The protein below binds the small molecule below.
Small molecule (SMILES): CC(=O)N[C@@H]1[C@@H](O)[C@H](O)[C@@H](CO)O[C@H]1O

Binding-site contacts:
Ligand atom C1 contacts residue THR318 of chain 1.A at 3.4 Å.
Ligand atom N2 contacts residue ASN38 of chain 1.A at 2.7 Å (h-bond).
Ligand atom O5 contacts residue ASN38 of chain 1.A at 2.4 Å (h-bond).
Ligand atom C1 contacts residue ALA39 of chain 1.A at 4.3 Å (hydrophobic).
Ligand atom C4 contacts residue ASN38 of chain 1.A at 4.3 Å.
Ligand atom O5 contacts residue THR318 of chain 1.A at 3.4 Å (h-bond).
Ligand atom C1 contacts residue ASN38 of chain 1.A at 1.5 Å.
Ligand atom C7 contacts residue ASN38 of chain 1.A at 3.8 Å.
Ligand atom C5 contacts residue ASN38 of chain 1.A at 3.7 Å.
Ligand atom O7 contacts residue ASN38 of chain 1.A at 4.4 Å.
Ligand atom C2 contacts residue ASN38 of chain 1.A at 2.5 Å.
Ligand atom C3 contacts residue ASN38 of chain 1.A at 3.8 Å.
Ligand atom O6 contacts residue ASN49 of chain 1.B at 4.5 Å.
Ligand atom O6 contacts residue LEU52 of chain 1.B at 3.4 Å.
Ligand atom C6 contacts residue LEU52 of chain 1.B at 3.9 Å (hydrophobic).
Ligand atom O6 contacts residue THR318 of chain 1.A at 3.7 Å.

Sequence of chain 1.B:
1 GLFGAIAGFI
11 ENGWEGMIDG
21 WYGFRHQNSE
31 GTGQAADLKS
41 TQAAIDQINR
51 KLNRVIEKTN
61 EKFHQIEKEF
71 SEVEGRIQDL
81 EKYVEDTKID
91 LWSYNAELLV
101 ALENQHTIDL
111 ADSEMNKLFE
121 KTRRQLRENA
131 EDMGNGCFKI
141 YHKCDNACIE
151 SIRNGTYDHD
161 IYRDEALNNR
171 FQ

Sequence of chain 1.A:
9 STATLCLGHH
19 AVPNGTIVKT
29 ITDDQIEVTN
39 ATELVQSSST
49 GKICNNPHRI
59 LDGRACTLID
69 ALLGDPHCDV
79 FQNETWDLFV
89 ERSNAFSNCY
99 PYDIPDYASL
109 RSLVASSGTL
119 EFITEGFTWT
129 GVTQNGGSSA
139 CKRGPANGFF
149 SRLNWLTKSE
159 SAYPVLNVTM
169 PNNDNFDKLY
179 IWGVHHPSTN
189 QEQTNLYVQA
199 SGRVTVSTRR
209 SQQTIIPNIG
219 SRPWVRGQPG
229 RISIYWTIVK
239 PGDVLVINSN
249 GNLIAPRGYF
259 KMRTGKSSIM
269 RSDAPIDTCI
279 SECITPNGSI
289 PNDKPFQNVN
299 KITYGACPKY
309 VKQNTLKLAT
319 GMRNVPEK